This small molecule binds to this protein.
Small molecule (SMILES): Cc1cc(N)nc(CCc2c(F)ccc(CCCN(C)C)c2F)c1

Binding-site contacts:
Ligand atom C11 contacts residue HEM1 of chain 1.C at 3.5 Å.
Ligand atom N01 contacts residue GLU296 of chain 1.A at 2.6 Å (salt-bridge).
Ligand atom N02 contacts residue TRP291 of chain 1.A at 2.7 Å (h-bond).
Ligand atom C07 contacts residue PHE288 of chain 1.A at 3.7 Å (hydrophobic).
Ligand atom C16 contacts residue VAL271 of chain 1.A at 3.5 Å (hydrophobic).
Ligand atom C06 contacts residue GLU296 of chain 1.A at 3.4 Å.
Ligand atom C03 contacts residue PRO269 of chain 1.A at 3.8 Å (hydrophobic).
Ligand atom C02 contacts residue GLU296 of chain 1.A at 3.5 Å.
Ligand atom C02 contacts residue HEM1 of chain 1.C at 3.7 Å.
Ligand atom C14 contacts residue VAL271 of chain 1.A at 3.4 Å (hydrophobic).
Ligand atom C12 contacts residue VAL271 of chain 1.A at 3.5 Å (hydrophobic).
Ligand atom F16 contacts residue HEM1 of chain 1.C at 3.4 Å.
Ligand atom C08 contacts residue GLU296 of chain 1.A at 3.5 Å.
Ligand atom C06 contacts residue PRO269 of chain 1.A at 3.6 Å (hydrophobic).
Ligand atom C09 contacts residue GLU296 of chain 1.A at 3.3 Å.
Ligand atom C09 contacts residue HEM1 of chain 1.C at 3.3 Å.
Ligand atom C13 contacts residue VAL271 of chain 1.A at 3.4 Å (hydrophobic).
Ligand atom C18 contacts residue TYR410 of chain 1.A at 3.8 Å (hydrophobic).
Ligand atom N02 contacts residue GLU296 of chain 1.A at 2.7 Å (salt-bridge).
Ligand atom C13 contacts residue HEM1 of chain 1.C at 3.5 Å.
Ligand atom C14 contacts residue HEM1 of chain 1.C at 3.6 Å.
Ligand atom C05 contacts residue PRO269 of chain 1.A at 3.8 Å (hydrophobic).
Ligand atom N01 contacts residue PRO269 of chain 1.A at 3.6 Å.
Ligand atom C02 contacts residue TRP291 of chain 1.A at 3.6 Å (hydrophobic).
Ligand atom C15 contacts residue VAL271 of chain 1.A at 3.4 Å (hydrophobic).
Ligand atom C07 contacts residue GLY290 of chain 1.A at 3.5 Å.
Ligand atom F12 contacts residue HEM1 of chain 1.C at 3.2 Å.
Ligand atom C03 contacts residue HEM1 of chain 1.C at 3.4 Å.
Ligand atom C08 contacts residue GLN182 of chain 1.A at 3.7 Å.
Ligand atom N02 contacts residue HEM1 of chain 1.C at 3.3 Å.
Ligand atom C16 contacts residue HEM1 of chain 1.C at 3.6 Å.
Ligand atom C07 contacts residue PRO269 of chain 1.A at 3.6 Å (hydrophobic).
Ligand atom C05 contacts residue VAL271 of chain 1.A at 3.6 Å (hydrophobic).
Ligand atom C04 contacts residue PRO269 of chain 1.A at 3.8 Å (hydrophobic).
Ligand atom C11 contacts residue VAL271 of chain 1.A at 3.5 Å (hydrophobic).
Ligand atom C22 contacts residue TYR410 of chain 1.A at 3.4 Å (hydrophobic).
Ligand atom C07 contacts residue HEM1 of chain 1.C at 3.7 Å.
Ligand atom C02 contacts residue PRO269 of chain 1.A at 3.7 Å (hydrophobic).
Ligand atom C12 contacts residue HEM1 of chain 1.C at 3.7 Å.
Ligand atom N02 contacts residue TYR292 of chain 1.A at 3.7 Å.

Sequence of chain 1.A:
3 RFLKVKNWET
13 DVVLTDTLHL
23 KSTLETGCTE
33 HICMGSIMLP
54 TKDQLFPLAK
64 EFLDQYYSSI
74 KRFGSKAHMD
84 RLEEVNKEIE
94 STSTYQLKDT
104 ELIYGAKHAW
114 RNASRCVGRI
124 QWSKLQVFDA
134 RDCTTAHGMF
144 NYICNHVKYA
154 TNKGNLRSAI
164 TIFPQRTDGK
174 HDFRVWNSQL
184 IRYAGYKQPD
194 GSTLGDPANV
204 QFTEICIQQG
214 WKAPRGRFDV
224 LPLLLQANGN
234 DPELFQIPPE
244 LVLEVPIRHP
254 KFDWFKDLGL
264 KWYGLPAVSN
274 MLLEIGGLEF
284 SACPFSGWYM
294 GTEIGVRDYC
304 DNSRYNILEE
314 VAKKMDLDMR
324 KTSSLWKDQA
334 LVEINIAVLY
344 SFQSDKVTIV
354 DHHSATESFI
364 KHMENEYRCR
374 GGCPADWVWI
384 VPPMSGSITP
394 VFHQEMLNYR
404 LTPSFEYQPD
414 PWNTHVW